Sequence of chain 1.L:
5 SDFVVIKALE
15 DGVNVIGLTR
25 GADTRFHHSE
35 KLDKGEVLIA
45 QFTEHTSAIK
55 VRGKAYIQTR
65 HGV

A small-molecule ligand and the protein it binds are described below.
Small molecule (SMILES): N[C@@H](Cc1c[nH]c2ccccc12)C(=O)O

Binding-site contacts:
Ligand atom O contacts residue GLY25 of chain 1.K at 2.8 Å (h-bond).
Ligand atom O contacts residue ASP27 of chain 1.K at 3.4 Å (salt-bridge).
Ligand atom C contacts residue THR23 of chain 1.K at 3.6 Å.
Ligand atom N contacts residue THR23 of chain 1.K at 3.2 Å (h-bond).
Ligand atom N contacts residue SER51 of chain 1.K at 3.1 Å (h-bond).
Ligand atom NE1 contacts residue ALA44 of chain 1.L at 3.3 Å.
Ligand atom NE1 contacts residue ALA52 of chain 1.K at 3.7 Å.
Ligand atom NE1 contacts residue SER51 of chain 1.K at 3.7 Å.
Ligand atom CE2 contacts residue ALA44 of chain 1.L at 3.8 Å (hydrophobic).
Ligand atom C contacts residue THR28 of chain 1.K at 3.1 Å.
Ligand atom CB contacts residue THR47 of chain 1.L at 3.2 Å.
Ligand atom O contacts residue THR23 of chain 1.K at 3.1 Å (h-bond).
Ligand atom CA contacts residue THR23 of chain 1.K at 3.4 Å.
Ligand atom OXT contacts residue THR28 of chain 1.K at 2.7 Å (h-bond).
Ligand atom CH2 contacts residue VAL19 of chain 1.L at 3.9 Å (hydrophobic).
Ligand atom N contacts residue THR47 of chain 1.L at 3.9 Å.
Ligand atom NE1 contacts residue GLN45 of chain 1.L at 3.5 Å (h-bond).
Ligand atom CD1 contacts residue ALA52 of chain 1.K at 4.0 Å (hydrophobic).
Ligand atom CH2 contacts residue GLY21 of chain 1.L at 4.0 Å.
Ligand atom CZ2 contacts residue ALA44 of chain 1.L at 3.6 Å (hydrophobic).
Ligand atom CD1 contacts residue SER51 of chain 1.K at 3.4 Å.
Ligand atom N contacts residue GLY25 of chain 1.K at 2.9 Å (h-bond).
Ligand atom CA contacts residue SER51 of chain 1.K at 3.2 Å.
Ligand atom CD2 contacts residue THR50 of chain 1.L at 3.7 Å.
Ligand atom CE3 contacts residue THR50 of chain 1.L at 3.4 Å.
Ligand atom CB contacts residue THR50 of chain 1.L at 3.2 Å.
Ligand atom CB contacts residue SER51 of chain 1.K at 3.7 Å.
Ligand atom CG contacts residue GLN45 of chain 1.L at 4.0 Å.
Ligand atom CG contacts residue THR50 of chain 1.L at 3.6 Å.
Ligand atom CZ3 contacts residue GLY21 of chain 1.L at 3.4 Å.
Ligand atom CE3 contacts residue HIS31 of chain 1.L at 3.3 Å.
Ligand atom CZ3 contacts residue HIS32 of chain 1.L at 3.7 Å.
Ligand atom CZ3 contacts residue HIS31 of chain 1.L at 3.8 Å.
Ligand atom O contacts residue THR28 of chain 1.K at 2.7 Å (h-bond).
Ligand atom CA contacts residue GLY25 of chain 1.K at 4.0 Å.
Ligand atom C contacts residue GLY25 of chain 1.K at 3.5 Å.
Ligand atom CD1 contacts residue GLN45 of chain 1.L at 3.3 Å.
Ligand atom N contacts residue ARG24 of chain 1.K at 3.2 Å.
Ligand atom C contacts residue HIS31 of chain 1.L at 3.8 Å.
Ligand atom OXT contacts residue HIS31 of chain 1.L at 2.9 Å.

Sequence of chain 1.K:
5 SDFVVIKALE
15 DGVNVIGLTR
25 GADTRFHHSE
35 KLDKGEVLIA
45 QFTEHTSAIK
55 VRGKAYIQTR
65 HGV